Binding-site contacts:
Ligand atom C6 contacts residue ARG128 of chain 1.A at 3.9 Å.
Ligand atom C6 contacts residue EU1 of chain 1.B at 3.4 Å.
Ligand atom O1 contacts residue CYS6 of chain 1.A at 3.9 Å.
Ligand atom C6 contacts residue PDC1 of chain 1.I at 3.4 Å.
Ligand atom O4 contacts residue EU1 of chain 1.B at 2.5 Å.
Ligand atom C7 contacts residue PDC1 of chain 1.J at 3.9 Å.
Ligand atom O2 contacts residue ARG128 of chain 1.A at 2.8 Å (salt-bridge).
Ligand atom C2 contacts residue PDC1 of chain 1.I at 3.7 Å.
Ligand atom C8 contacts residue PDC1 of chain 1.I at 3.5 Å.
Ligand atom O2 contacts residue GLY126 of chain 1.A at 4.0 Å.
Ligand atom C4 contacts residue ALA10 of chain 1.A at 4.0 Å (hydrophobic).
Ligand atom C3 contacts residue ARG128 of chain 1.A at 3.5 Å.
Ligand atom O4 contacts residue PDC1 of chain 1.I at 3.0 Å (h-bond).
Ligand atom N1 contacts residue PDC1 of chain 1.I at 3.0 Å (h-bond).
Ligand atom N1 contacts residue PDC1 of chain 1.J at 3.3 Å (h-bond).
Ligand atom O4 contacts residue PDC1 of chain 1.J at 3.0 Å (h-bond).
Ligand atom C8 contacts residue EU1 of chain 1.B at 3.4 Å.
Ligand atom C5 contacts residue GLU7 of chain 1.A at 3.7 Å.
Ligand atom O1 contacts residue EU1 of chain 1.B at 2.5 Å.
Ligand atom C2 contacts residue CYS6 of chain 1.A at 3.8 Å (hydrophobic).
Ligand atom C3 contacts residue CYS6 of chain 1.A at 3.9 Å (hydrophobic).
Ligand atom C7 contacts residue ARG128 of chain 1.A at 3.5 Å.
Ligand atom C7 contacts residue EU1 of chain 1.B at 3.4 Å.
Ligand atom N1 contacts residue ARG128 of chain 1.A at 3.5 Å (salt-bridge).
Ligand atom C2 contacts residue ARG128 of chain 1.A at 3.5 Å.
Ligand atom O3 contacts residue GLU7 of chain 1.A at 3.8 Å.
Ligand atom C6 contacts residue PDC1 of chain 1.J at 4.0 Å.
Ligand atom O1 contacts residue PDC1 of chain 1.J at 3.2 Å (h-bond).
Ligand atom C4 contacts residue GLU7 of chain 1.A at 3.9 Å.
Ligand atom C2 contacts residue EU1 of chain 1.B at 3.4 Å.
Ligand atom C4 contacts residue ARG128 of chain 1.A at 4.0 Å.
Ligand atom C4 contacts residue CYS6 of chain 1.A at 4.0 Å (hydrophobic).
Ligand atom C7 contacts residue PDC1 of chain 1.I at 4.0 Å.
Ligand atom O2 contacts residue CYS127 of chain 1.A at 3.4 Å.
Ligand atom O1 contacts residue PDC1 of chain 1.I at 2.9 Å (h-bond).
Ligand atom O2 contacts residue CYS6 of chain 1.A at 3.5 Å.
Ligand atom C7 contacts residue CYS6 of chain 1.A at 3.5 Å (hydrophobic).
Ligand atom O1 contacts residue ARG128 of chain 1.A at 3.6 Å (salt-bridge).
Ligand atom N1 contacts residue EU1 of chain 1.B at 2.5 Å.
Ligand atom C2 contacts residue PDC1 of chain 1.J at 3.9 Å.

Sequence of chain 1.A:
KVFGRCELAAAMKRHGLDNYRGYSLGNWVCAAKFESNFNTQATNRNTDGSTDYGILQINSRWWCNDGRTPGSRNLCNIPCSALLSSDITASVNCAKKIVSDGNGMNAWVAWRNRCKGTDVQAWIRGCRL

The protein below binds the small molecule below.
Small molecule (SMILES): O=C(O)c1cccc(C(=O)O)n1